The small molecule below binds the protein below.
Small molecule (SMILES): CC(=O)N[C@@H]1[C@@H](O)[C@H](O)[C@@H](CO)O[C@H]1O

Sequence of chain 1.B:
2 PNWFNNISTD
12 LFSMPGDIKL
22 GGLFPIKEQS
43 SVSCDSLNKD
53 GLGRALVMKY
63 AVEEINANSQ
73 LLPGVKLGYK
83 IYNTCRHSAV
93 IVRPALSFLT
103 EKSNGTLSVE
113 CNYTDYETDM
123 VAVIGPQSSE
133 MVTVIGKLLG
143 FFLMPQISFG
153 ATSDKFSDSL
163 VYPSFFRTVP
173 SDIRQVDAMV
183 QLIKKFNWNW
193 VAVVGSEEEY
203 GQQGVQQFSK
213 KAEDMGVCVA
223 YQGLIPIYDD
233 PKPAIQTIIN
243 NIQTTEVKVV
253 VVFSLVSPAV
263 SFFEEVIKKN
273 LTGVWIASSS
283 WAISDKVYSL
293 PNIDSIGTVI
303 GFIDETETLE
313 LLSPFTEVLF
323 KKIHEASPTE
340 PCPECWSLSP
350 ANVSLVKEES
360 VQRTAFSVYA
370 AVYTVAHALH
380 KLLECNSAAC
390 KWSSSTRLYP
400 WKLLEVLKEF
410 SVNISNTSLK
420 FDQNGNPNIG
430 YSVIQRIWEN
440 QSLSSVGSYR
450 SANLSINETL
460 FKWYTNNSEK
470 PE

Binding-site contacts:
Ligand atom C8 contacts residue ASN412 of chain 1.B at 3.3 Å.
Ligand atom C1 contacts residue ASN412 of chain 1.B at 1.4 Å.
Ligand atom O7 contacts residue ASN412 of chain 1.B at 4.0 Å.
Ligand atom C5 contacts residue ASN412 of chain 1.B at 3.6 Å.
Ligand atom O7 contacts residue SER410 of chain 1.B at 3.9 Å.
Ligand atom C3 contacts residue ASN412 of chain 1.B at 3.7 Å.
Ligand atom C4 contacts residue ASN412 of chain 1.B at 4.1 Å.
Ligand atom C2 contacts residue ASN412 of chain 1.B at 2.4 Å.
Ligand atom O5 contacts residue ASN412 of chain 1.B at 2.3 Å (h-bond).
Ligand atom O7 contacts residue VAL411 of chain 1.B at 4.0 Å.
Ligand atom C7 contacts residue ASN412 of chain 1.B at 3.4 Å.
Ligand atom N2 contacts residue ASN412 of chain 1.B at 3.0 Å (h-bond).